Sequence of chain 1.A:
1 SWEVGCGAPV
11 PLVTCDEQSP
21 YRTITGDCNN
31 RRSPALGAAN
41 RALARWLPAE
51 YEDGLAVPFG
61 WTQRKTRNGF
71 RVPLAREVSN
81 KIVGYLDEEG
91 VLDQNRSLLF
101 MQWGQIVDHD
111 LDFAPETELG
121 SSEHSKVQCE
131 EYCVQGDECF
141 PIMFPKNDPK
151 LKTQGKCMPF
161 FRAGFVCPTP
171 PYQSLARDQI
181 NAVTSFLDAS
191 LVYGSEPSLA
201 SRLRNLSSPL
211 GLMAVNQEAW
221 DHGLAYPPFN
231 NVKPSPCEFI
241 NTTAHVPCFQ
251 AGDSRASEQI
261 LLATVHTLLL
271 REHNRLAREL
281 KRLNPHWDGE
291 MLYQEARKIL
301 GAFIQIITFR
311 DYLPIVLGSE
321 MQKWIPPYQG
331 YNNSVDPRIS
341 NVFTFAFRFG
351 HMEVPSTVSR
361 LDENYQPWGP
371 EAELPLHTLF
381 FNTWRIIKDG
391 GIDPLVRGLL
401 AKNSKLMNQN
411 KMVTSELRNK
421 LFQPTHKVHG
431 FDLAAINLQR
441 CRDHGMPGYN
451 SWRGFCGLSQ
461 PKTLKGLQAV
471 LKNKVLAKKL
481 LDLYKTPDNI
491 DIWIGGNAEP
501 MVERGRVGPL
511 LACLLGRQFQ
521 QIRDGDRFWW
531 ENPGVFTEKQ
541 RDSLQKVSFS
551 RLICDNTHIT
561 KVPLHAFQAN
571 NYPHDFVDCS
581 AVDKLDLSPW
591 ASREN

The small molecule below binds the protein below.
Small molecule (SMILES): CC(=O)N[C@H]1[C@H](O[C@H]2[C@H](O)[C@@H](NC(C)=O)CO[C@@H]2CO)O[C@H](CO)[C@@H](O[C@H]2O[C@H](CO)[C@@H](O)[C@H](O)[C@@H]2O)[C@@H]1O

Binding-site contacts:
Ligand atom C8 contacts residue GLN217 of chain 1.A at 3.8 Å.
Ligand atom O6 contacts residue LEU212 of chain 1.A at 4.1 Å.
Ligand atom C2 contacts residue ASN205 of chain 1.A at 2.3 Å.
Ligand atom C8 contacts residue VAL215 of chain 1.A at 4.1 Å (hydrophobic).
Ligand atom C8 contacts residue ASN205 of chain 1.A at 4.5 Å.
Ligand atom O7 contacts residue VAL215 of chain 1.A at 3.0 Å (h-bond).
Ligand atom C5 contacts residue ASN205 of chain 1.A at 3.6 Å.
Ligand atom O5 contacts residue ASN205 of chain 1.A at 2.3 Å (h-bond).
Ligand atom C5 contacts residue SER208 of chain 1.A at 3.5 Å.
Ligand atom C2 contacts residue GLN217 of chain 1.A at 4.3 Å.
Ligand atom C7 contacts residue ASN205 of chain 1.A at 3.3 Å.
Ligand atom O3 contacts residue GLN217 of chain 1.A at 3.2 Å (h-bond).
Ligand atom C7 contacts residue GLN217 of chain 1.A at 3.4 Å.
Ligand atom O7 contacts residue ALA214 of chain 1.A at 3.5 Å.
Ligand atom O6 contacts residue SER208 of chain 1.A at 4.5 Å.
Ligand atom O7 contacts residue GLN217 of chain 1.A at 3.2 Å (h-bond).
Ligand atom C6 contacts residue SER208 of chain 1.A at 3.5 Å.
Ligand atom O5 contacts residue SER208 of chain 1.A at 3.0 Å (h-bond).
Ligand atom C7 contacts residue ALA214 of chain 1.A at 4.1 Å (hydrophobic).
Ligand atom N2 contacts residue GLN217 of chain 1.A at 3.9 Å.
Ligand atom O6 contacts residue GLN217 of chain 1.A at 3.2 Å (h-bond).
Ligand atom O7 contacts residue ASN205 of chain 1.A at 3.3 Å (h-bond).
Ligand atom C4 contacts residue ASN205 of chain 1.A at 4.1 Å.
Ligand atom C3 contacts residue GLN217 of chain 1.A at 4.3 Å.
Ligand atom C8 contacts residue ALA214 of chain 1.A at 4.0 Å (hydrophobic).
Ligand atom O5 contacts residue LEU212 of chain 1.A at 3.9 Å.
Ligand atom C1 contacts residue ASN205 of chain 1.A at 1.4 Å.
Ligand atom N2 contacts residue ASN205 of chain 1.A at 2.8 Å (h-bond).
Ligand atom C3 contacts residue ASN205 of chain 1.A at 3.6 Å.
Ligand atom C6 contacts residue LEU210 of chain 1.A at 4.1 Å (hydrophobic).
Ligand atom C7 contacts residue VAL215 of chain 1.A at 4.0 Å (hydrophobic).
Ligand atom O6 contacts residue LEU210 of chain 1.A at 4.2 Å.
Ligand atom C1 contacts residue SER208 of chain 1.A at 3.5 Å.